The small molecule below binds the protein below.
Small molecule (SMILES): CC(=O)N[C@@H]1[C@@H](O)[C@H](O)[C@@H](CO)O[C@H]1O

Sequence of chain 1.C:
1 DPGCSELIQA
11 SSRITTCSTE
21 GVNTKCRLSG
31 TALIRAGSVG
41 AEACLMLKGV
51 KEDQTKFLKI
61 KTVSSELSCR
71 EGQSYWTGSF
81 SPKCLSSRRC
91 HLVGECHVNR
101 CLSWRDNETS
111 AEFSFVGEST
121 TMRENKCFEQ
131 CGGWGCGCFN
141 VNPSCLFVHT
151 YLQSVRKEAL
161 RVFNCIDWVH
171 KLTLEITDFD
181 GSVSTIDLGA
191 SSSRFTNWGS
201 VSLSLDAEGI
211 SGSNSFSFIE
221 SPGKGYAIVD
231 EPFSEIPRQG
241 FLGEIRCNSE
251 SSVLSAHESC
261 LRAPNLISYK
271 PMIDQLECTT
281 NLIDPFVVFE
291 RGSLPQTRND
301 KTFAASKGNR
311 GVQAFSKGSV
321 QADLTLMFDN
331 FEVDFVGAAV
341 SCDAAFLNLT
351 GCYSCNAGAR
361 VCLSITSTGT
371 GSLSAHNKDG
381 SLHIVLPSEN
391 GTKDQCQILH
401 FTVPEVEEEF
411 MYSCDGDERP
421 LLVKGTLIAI

Binding-site contacts:
Ligand atom C7 contacts residue ASN107 of chain 1.C at 3.3 Å.
Ligand atom C3 contacts residue ASN107 of chain 1.C at 3.8 Å.
Ligand atom N2 contacts residue ASN107 of chain 1.C at 2.8 Å (h-bond).
Ligand atom O5 contacts residue ASN107 of chain 1.C at 2.3 Å (h-bond).
Ligand atom C5 contacts residue ARG105 of chain 1.C at 4.2 Å.
Ligand atom C3 contacts residue ARG105 of chain 1.C at 4.4 Å.
Ligand atom O7 contacts residue ASN107 of chain 1.C at 4.2 Å.
Ligand atom C8 contacts residue ASN107 of chain 1.C at 3.6 Å.
Ligand atom C2 contacts residue ASN107 of chain 1.C at 2.5 Å.
Ligand atom C1 contacts residue ASN107 of chain 1.C at 1.4 Å.
Ligand atom C4 contacts residue ARG105 of chain 1.C at 4.5 Å.
Ligand atom C5 contacts residue ASN107 of chain 1.C at 3.6 Å.
Ligand atom O4 contacts residue ARG105 of chain 1.C at 4.2 Å.
Ligand atom C4 contacts residue ASN107 of chain 1.C at 4.2 Å.